The protein below binds the small molecule below.
Small molecule (SMILES): CC(=O)N[C@@H]1[C@@H](O)[C@H](O)[C@@H](CO)O[C@H]1O

Sequence of chain 5.A:
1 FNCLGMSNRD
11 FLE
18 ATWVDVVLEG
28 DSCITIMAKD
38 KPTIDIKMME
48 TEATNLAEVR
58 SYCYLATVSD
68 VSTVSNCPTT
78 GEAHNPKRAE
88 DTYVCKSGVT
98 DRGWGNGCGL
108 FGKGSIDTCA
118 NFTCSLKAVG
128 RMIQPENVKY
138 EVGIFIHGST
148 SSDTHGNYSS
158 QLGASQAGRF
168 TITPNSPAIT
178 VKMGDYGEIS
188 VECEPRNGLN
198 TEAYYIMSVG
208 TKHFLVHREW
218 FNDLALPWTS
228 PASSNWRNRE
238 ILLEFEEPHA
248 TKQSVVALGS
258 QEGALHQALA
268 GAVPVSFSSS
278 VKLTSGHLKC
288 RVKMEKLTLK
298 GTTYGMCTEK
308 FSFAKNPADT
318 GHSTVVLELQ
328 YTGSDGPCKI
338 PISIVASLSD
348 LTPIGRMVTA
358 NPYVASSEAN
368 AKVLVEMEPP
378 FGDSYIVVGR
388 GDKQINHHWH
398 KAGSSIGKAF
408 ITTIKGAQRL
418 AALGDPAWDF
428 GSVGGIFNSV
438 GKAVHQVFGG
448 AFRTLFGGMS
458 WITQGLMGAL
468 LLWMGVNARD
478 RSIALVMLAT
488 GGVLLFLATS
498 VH

Binding-site contacts:
Ligand atom C5 contacts residue ASN154 of chain 5.A at 3.7 Å.
Ligand atom C7 contacts residue ASN154 of chain 5.A at 3.5 Å.
Ligand atom C1 contacts residue SER156 of chain 5.A at 4.3 Å.
Ligand atom C8 contacts residue ASN154 of chain 5.A at 4.2 Å.
Ligand atom O7 contacts residue ASN154 of chain 5.A at 3.8 Å.
Ligand atom C4 contacts residue ASN154 of chain 5.A at 4.2 Å.
Ligand atom C2 contacts residue ASN154 of chain 5.A at 2.5 Å.
Ligand atom C3 contacts residue ASN154 of chain 5.A at 3.8 Å.
Ligand atom N2 contacts residue ASN154 of chain 5.A at 2.9 Å (h-bond).
Ligand atom O5 contacts residue ASN154 of chain 5.A at 2.4 Å (h-bond).
Ligand atom C1 contacts residue ASN154 of chain 5.A at 1.4 Å.